A small-molecule ligand and the protein it binds are described below.
Small molecule (SMILES): CC(=O)N[C@@H]1[C@@H](O)[C@H](O)[C@@H](CO)O[C@H]1O

Binding-site contacts:
Ligand atom O7 contacts residue ASN154 of chain 40.E at 3.5 Å (h-bond).
Ligand atom O5 contacts residue SER157 of chain 40.E at 4.0 Å.
Ligand atom C4 contacts residue ASN154 of chain 40.E at 4.2 Å.
Ligand atom C1 contacts residue SER157 of chain 40.E at 4.3 Å.
Ligand atom C7 contacts residue ASN154 of chain 40.E at 3.3 Å.
Ligand atom O5 contacts residue ASN154 of chain 40.E at 2.4 Å (h-bond).
Ligand atom C1 contacts residue SER156 of chain 40.E at 4.0 Å.
Ligand atom C5 contacts residue ASN154 of chain 40.E at 3.6 Å.
Ligand atom C8 contacts residue ASN154 of chain 40.E at 3.7 Å.
Ligand atom C3 contacts residue ASN154 of chain 40.E at 3.8 Å.
Ligand atom N2 contacts residue ASN154 of chain 40.E at 2.8 Å (h-bond).
Ligand atom O6 contacts residue SER157 of chain 40.E at 4.2 Å.
Ligand atom C1 contacts residue ASN154 of chain 40.E at 1.4 Å.
Ligand atom C2 contacts residue ASN154 of chain 40.E at 2.5 Å.

Sequence of chain 40.E:
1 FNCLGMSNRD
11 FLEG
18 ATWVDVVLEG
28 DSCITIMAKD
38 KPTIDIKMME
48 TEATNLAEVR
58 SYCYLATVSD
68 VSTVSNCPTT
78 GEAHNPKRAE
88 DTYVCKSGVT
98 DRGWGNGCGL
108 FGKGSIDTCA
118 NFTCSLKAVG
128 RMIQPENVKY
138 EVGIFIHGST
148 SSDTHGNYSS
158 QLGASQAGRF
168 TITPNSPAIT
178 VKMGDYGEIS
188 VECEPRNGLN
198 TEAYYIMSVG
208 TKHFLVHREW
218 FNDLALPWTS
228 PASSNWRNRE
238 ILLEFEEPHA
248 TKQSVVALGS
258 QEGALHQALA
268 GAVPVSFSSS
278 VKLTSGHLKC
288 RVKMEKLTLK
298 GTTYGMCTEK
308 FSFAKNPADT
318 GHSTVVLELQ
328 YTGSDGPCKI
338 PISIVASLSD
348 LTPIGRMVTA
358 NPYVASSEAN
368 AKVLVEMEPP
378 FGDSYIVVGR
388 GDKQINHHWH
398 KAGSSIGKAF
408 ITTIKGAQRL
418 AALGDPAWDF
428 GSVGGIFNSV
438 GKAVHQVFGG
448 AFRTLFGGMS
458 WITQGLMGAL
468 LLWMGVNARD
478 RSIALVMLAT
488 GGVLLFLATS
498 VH